This small molecule binds to this protein.
Small molecule (SMILES): O=C(O)c1ccccc1Nc1cccc(C(F)(F)F)c1

Sequence of chain 1.A:
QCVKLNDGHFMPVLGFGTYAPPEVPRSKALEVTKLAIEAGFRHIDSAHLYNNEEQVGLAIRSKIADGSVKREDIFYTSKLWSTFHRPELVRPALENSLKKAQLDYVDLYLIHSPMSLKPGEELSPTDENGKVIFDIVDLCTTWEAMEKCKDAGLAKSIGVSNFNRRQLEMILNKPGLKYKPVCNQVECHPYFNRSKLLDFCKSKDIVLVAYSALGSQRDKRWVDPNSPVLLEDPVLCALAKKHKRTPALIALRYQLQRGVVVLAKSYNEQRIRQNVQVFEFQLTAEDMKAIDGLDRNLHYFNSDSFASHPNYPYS

Binding-site contacts:
Ligand atom C4 contacts residue TRP227 of chain 1.A at 3.4 Å (hydrophobic).
Ligand atom C1 contacts residue NAP1 of chain 1.B at 3.9 Å.
Ligand atom F3 contacts residue MET120 of chain 1.A at 3.5 Å.
Ligand atom N contacts residue HIS117 of chain 1.A at 3.6 Å.
Ligand atom F1 contacts residue ASN167 of chain 1.A at 3.4 Å.
Ligand atom C5' contacts residue TRP86 of chain 1.A at 3.8 Å (hydrophobic).
Ligand atom C4' contacts residue MET120 of chain 1.A at 3.7 Å (hydrophobic).
Ligand atom C6 contacts residue LEU54 of chain 1.A at 3.9 Å (hydrophobic).
Ligand atom C3' contacts residue ASN167 of chain 1.A at 3.7 Å.
Ligand atom C2' contacts residue ASN167 of chain 1.A at 3.7 Å.
Ligand atom C5 contacts residue DMS1 of chain 1.E at 3.5 Å.
Ligand atom O2 contacts residue TYR24 of chain 1.A at 3.8 Å.
Ligand atom C7' contacts residue ASN167 of chain 1.A at 3.8 Å.
Ligand atom C4' contacts residue SER118 of chain 1.A at 3.9 Å.
Ligand atom C7 contacts residue NAP1 of chain 1.B at 3.2 Å.
Ligand atom F2 contacts residue MET120 of chain 1.A at 3.4 Å.
Ligand atom C4 contacts residue PHE306 of chain 1.A at 3.8 Å (hydrophobic).
Ligand atom C6' contacts residue HIS117 of chain 1.A at 3.9 Å.
Ligand atom C1' contacts residue NAP1 of chain 1.B at 3.1 Å.
Ligand atom C3 contacts residue TRP227 of chain 1.A at 3.5 Å (hydrophobic).
Ligand atom F1 contacts residue TYR216 of chain 1.A at 2.9 Å.
Ligand atom C4' contacts residue PHE311 of chain 1.A at 3.8 Å (hydrophobic).
Ligand atom O1 contacts residue HIS117 of chain 1.A at 2.9 Å (h-bond).
Ligand atom F2 contacts residue ASN167 of chain 1.A at 3.1 Å.
Ligand atom C4 contacts residue DMS1 of chain 1.E at 3.5 Å.
Ligand atom C6 contacts residue PHE306 of chain 1.A at 3.8 Å (hydrophobic).
Ligand atom O2 contacts residue TYR55 of chain 1.A at 3.0 Å (h-bond).
Ligand atom C3 contacts residue TYR24 of chain 1.A at 3.9 Å (hydrophobic).
Ligand atom O2 contacts residue NAP1 of chain 1.B at 3.1 Å.
Ligand atom F3 contacts residue PHE311 of chain 1.A at 3.5 Å.
Ligand atom O1 contacts residue NAP1 of chain 1.B at 2.9 Å.
Ligand atom N contacts residue NAP1 of chain 1.B at 2.9 Å (h-bond).
Ligand atom C2 contacts residue TYR24 of chain 1.A at 3.9 Å (hydrophobic).
Ligand atom C5 contacts residue PHE306 of chain 1.A at 3.6 Å (hydrophobic).
Ligand atom C6' contacts residue TRP86 of chain 1.A at 3.8 Å (hydrophobic).
Ligand atom C1 contacts residue LEU54 of chain 1.A at 3.9 Å (hydrophobic).
Ligand atom O1 contacts residue TYR55 of chain 1.A at 2.5 Å (h-bond).
Ligand atom C7' contacts residue MET120 of chain 1.A at 3.9 Å (hydrophobic).
Ligand atom C2' contacts residue NAP1 of chain 1.B at 3.3 Å.
Ligand atom C7 contacts residue TYR55 of chain 1.A at 3.1 Å (hydrophobic).